Binding-site contacts:
Ligand atom O7 contacts residue ARG214 of chain 3.A at 4.0 Å.
Ligand atom O3 contacts residue ARG216 of chain 3.A at 3.9 Å.
Ligand atom C5 contacts residue LEU238 of chain 2.A at 4.3 Å (hydrophobic).
Ligand atom C1 contacts residue LEU238 of chain 2.A at 4.4 Å (hydrophobic).
Ligand atom C7 contacts residue SER213 of chain 3.A at 3.7 Å.
Ligand atom N2 contacts residue ASN159 of chain 2.A at 3.0 Å (h-bond).
Ligand atom C3 contacts residue ARG216 of chain 3.A at 4.4 Å.
Ligand atom C2 contacts residue ASN159 of chain 2.A at 2.5 Å.
Ligand atom O7 contacts residue ASN159 of chain 2.A at 3.8 Å.
Ligand atom C1 contacts residue ASN159 of chain 2.A at 1.4 Å.
Ligand atom O7 contacts residue ARG216 of chain 3.A at 2.9 Å (salt-bridge).
Ligand atom C8 contacts residue ARG216 of chain 3.A at 4.3 Å.
Ligand atom C7 contacts residue PRO215 of chain 3.A at 4.2 Å (hydrophobic).
Ligand atom C8 contacts residue SER213 of chain 3.A at 3.4 Å.
Ligand atom C1 contacts residue SER213 of chain 3.A at 4.3 Å.
Ligand atom C5 contacts residue ASN159 of chain 2.A at 3.6 Å.
Ligand atom C7 contacts residue ARG216 of chain 3.A at 3.9 Å.
Ligand atom C5 contacts residue ASN219 of chain 3.A at 4.3 Å.
Ligand atom C3 contacts residue SER213 of chain 3.A at 3.8 Å.
Ligand atom C4 contacts residue ARG216 of chain 3.A at 4.1 Å.
Ligand atom O3 contacts residue SER213 of chain 3.A at 4.1 Å.
Ligand atom C2 contacts residue SER213 of chain 3.A at 3.9 Å.
Ligand atom O5 contacts residue LEU238 of chain 2.A at 4.0 Å.
Ligand atom C8 contacts residue NAG1 of chain 2.I at 3.9 Å.
Ligand atom C8 contacts residue PRO215 of chain 3.A at 4.1 Å (hydrophobic).
Ligand atom C7 contacts residue ASN159 of chain 2.A at 3.6 Å.
Ligand atom C7 contacts residue NAG1 of chain 2.I at 4.1 Å.
Ligand atom O7 contacts residue PRO215 of chain 3.A at 3.6 Å.
Ligand atom C1 contacts residue ARG216 of chain 3.A at 4.0 Å.
Ligand atom C6 contacts residue LEU238 of chain 2.A at 4.4 Å (hydrophobic).
Ligand atom O5 contacts residue ARG216 of chain 3.A at 4.3 Å.
Ligand atom O7 contacts residue NAG1 of chain 2.I at 4.1 Å.
Ligand atom C6 contacts residue ARG216 of chain 3.A at 4.3 Å.
Ligand atom N2 contacts residue SER213 of chain 3.A at 3.0 Å (h-bond).
Ligand atom C8 contacts residue ILE236 of chain 2.A at 4.0 Å (hydrophobic).
Ligand atom C3 contacts residue ASN159 of chain 2.A at 3.8 Å.
Ligand atom O5 contacts residue ASN159 of chain 2.A at 2.3 Å (h-bond).
Ligand atom C4 contacts residue ASN159 of chain 2.A at 4.2 Å.
Ligand atom C2 contacts residue ARG216 of chain 3.A at 4.2 Å.

This small molecule binds to this protein.
Small molecule (SMILES): CC(=O)N[C@H]1[C@H](O[C@H]2[C@H](O)[C@@H](NC(C)=O)CO[C@@H]2CO)O[C@H](CO)[C@@H](O[C@@H]2O[C@H](CO)[C@@H](O)[C@H](O)[C@@H]2O)[C@@H]1O

Sequence of chain 2.A:
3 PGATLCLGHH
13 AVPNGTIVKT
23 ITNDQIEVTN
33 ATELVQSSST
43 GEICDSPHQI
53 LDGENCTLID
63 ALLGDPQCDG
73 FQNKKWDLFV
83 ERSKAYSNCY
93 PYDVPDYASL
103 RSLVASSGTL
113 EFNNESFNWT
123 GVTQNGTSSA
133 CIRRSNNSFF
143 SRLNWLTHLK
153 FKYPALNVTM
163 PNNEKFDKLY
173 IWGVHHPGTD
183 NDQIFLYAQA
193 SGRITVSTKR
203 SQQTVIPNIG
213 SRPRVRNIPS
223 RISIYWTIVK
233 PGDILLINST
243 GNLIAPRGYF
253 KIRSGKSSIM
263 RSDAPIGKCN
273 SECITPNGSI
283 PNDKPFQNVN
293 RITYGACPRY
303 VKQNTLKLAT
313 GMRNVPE

Sequence of chain 3.A:
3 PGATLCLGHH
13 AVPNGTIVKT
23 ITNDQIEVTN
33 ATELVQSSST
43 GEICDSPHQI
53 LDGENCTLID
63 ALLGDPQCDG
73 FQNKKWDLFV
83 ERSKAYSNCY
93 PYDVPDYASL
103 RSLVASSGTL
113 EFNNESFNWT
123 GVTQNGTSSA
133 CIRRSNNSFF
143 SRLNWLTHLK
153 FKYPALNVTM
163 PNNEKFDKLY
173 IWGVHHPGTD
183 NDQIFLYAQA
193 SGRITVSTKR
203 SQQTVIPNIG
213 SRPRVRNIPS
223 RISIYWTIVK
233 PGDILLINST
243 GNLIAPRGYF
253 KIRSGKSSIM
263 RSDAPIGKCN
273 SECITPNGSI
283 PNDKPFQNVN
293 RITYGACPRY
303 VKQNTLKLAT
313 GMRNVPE